Binding-site contacts:
Ligand atom CH2 contacts residue VAL69 of chain 1.A at 3.6 Å (hydrophobic).
Ligand atom CD1 contacts residue TYR43 of chain 1.A at 3.7 Å (hydrophobic).
Ligand atom CA contacts residue ARG73 of chain 1.C at 3.6 Å.
Ligand atom CD1 contacts residue LEU30 of chain 1.A at 3.7 Å (hydrophobic).
Ligand atom N contacts residue GLN48 of chain 1.A at 2.6 Å (h-bond).
Ligand atom CE2 contacts residue TYR43 of chain 1.A at 3.8 Å (hydrophobic).
Ligand atom CE1 contacts residue HIS49 of chain 1.A at 3.5 Å.
Ligand atom CA contacts residue TYR76 of chain 1.A at 3.3 Å (hydrophobic).
Ligand atom O contacts residue ARG73 of chain 1.C at 2.9 Å (salt-bridge).
Ligand atom O contacts residue LEU30 of chain 1.A at 3.5 Å.
Ligand atom CE2 contacts residue GLN48 of chain 1.A at 3.5 Å.
Ligand atom CE1 contacts residue GLN48 of chain 1.A at 3.6 Å.
Ligand atom CD1 contacts residue GLN48 of chain 1.A at 3.7 Å.
Ligand atom CZ2 contacts residue VAL69 of chain 1.A at 3.7 Å (hydrophobic).
Ligand atom CD2 contacts residue VAL69 of chain 1.A at 3.6 Å (hydrophobic).
Ligand atom O contacts residue LYS70 of chain 1.C at 3.1 Å (salt-bridge).
Ligand atom NE1 contacts residue GLN48 of chain 1.A at 2.7 Å (h-bond).
Ligand atom CD2 contacts residue VAL69 of chain 1.A at 3.5 Å (hydrophobic).
Ligand atom C contacts residue TYR76 of chain 1.A at 3.3 Å (hydrophobic).
Ligand atom CH2 contacts residue ILE37 of chain 1.A at 3.2 Å (hydrophobic).
Ligand atom OE1 contacts residue LYS70 of chain 1.A at 2.6 Å (salt-bridge).
Ligand atom O contacts residue TYR76 of chain 1.A at 2.5 Å (h-bond).
Ligand atom CZ2 contacts residue ILE37 of chain 1.A at 3.5 Å (hydrophobic).
Ligand atom OD1 contacts residue PHE31 of chain 1.A at 3.7 Å.
Ligand atom CD1 contacts residue GLN48 of chain 1.A at 3.6 Å.
Ligand atom CG contacts residue VAL69 of chain 1.A at 3.7 Å (hydrophobic).
Ligand atom C contacts residue ARG73 of chain 1.C at 3.7 Å.
Ligand atom CD2 contacts residue HIS72 of chain 1.A at 3.8 Å.
Ligand atom O contacts residue HIS72 of chain 1.C at 2.9 Å (h-bond).
Ligand atom CE3 contacts residue MET38 of chain 1.A at 3.5 Å (hydrophobic).
Ligand atom CD contacts residue HIS72 of chain 1.A at 3.6 Å.
Ligand atom OE2 contacts residue VAL69 of chain 1.A at 3.5 Å (h-bond).
Ligand atom NE1 contacts residue TYR43 of chain 1.A at 3.3 Å.
Ligand atom CD2 contacts residue LYS27 of chain 1.A at 3.7 Å.
Ligand atom CB contacts residue MET38 of chain 1.A at 3.7 Å (hydrophobic).
Ligand atom CD2 contacts residue PHE31 of chain 1.A at 3.6 Å (hydrophobic).
Ligand atom OE2 contacts residue HIS72 of chain 1.A at 2.3 Å (h-bond).
Ligand atom CZ3 contacts residue GLY34 of chain 1.A at 3.8 Å.
Ligand atom NH1 contacts residue DAR12 of chain 1.D at 3.5 Å (h-bond).
Ligand atom CZ3 contacts residue ILE37 of chain 1.A at 3.7 Å (hydrophobic).

Sequence of chain 1.C:
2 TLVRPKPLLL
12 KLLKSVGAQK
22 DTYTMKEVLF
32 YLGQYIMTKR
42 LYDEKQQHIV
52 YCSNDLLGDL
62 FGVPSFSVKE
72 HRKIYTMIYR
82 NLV

Sequence of chain 1.A:
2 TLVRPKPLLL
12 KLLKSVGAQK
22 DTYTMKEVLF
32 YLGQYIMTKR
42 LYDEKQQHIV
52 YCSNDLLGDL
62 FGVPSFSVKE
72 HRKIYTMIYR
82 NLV

The small molecule below binds the protein below.
Small molecule (SMILES): CC(C)C[C@@H](NC(=O)[C@@H](CC(C)C)NC(=O)[C@@H](CCCCN)NC(=O)[C@@H](CCC(=O)O)NC(=O)[C@@H](CC(C)C)NC(=O)[C@@H](CC(N)=O)NC(=O)[C@@H](C)NC(=O)[C@@H](Cc1ccc(O)cc1)NC(=O)[C@@H](Cc1c[nH]c2ccccc12)NC(=O)[C@H](N)CC(N)=O)C(=O)N[C@H](CCCN=C(N)N)C(=O)O